Binding-site contacts:
Ligand atom C5 contacts residue ASN280 of chain 1.D at 4.0 Å.
Ligand atom O5 contacts residue ASN262 of chain 1.D at 2.4 Å (h-bond).
Ligand atom N2 contacts residue ASN262 of chain 1.D at 2.9 Å (h-bond).
Ligand atom C6 contacts residue TYR283 of chain 1.D at 3.4 Å (hydrophobic).
Ligand atom C6 contacts residue ASN280 of chain 1.D at 3.7 Å.
Ligand atom O6 contacts residue TYR283 of chain 1.D at 3.0 Å (h-bond).
Ligand atom C8 contacts residue TYR283 of chain 1.D at 4.3 Å (hydrophobic).
Ligand atom C3 contacts residue ASN262 of chain 1.D at 3.8 Å.
Ligand atom C8 contacts residue ASN262 of chain 1.D at 4.1 Å.
Ligand atom C6 contacts residue TYR282 of chain 1.D at 3.5 Å (hydrophobic).
Ligand atom C5 contacts residue ASN262 of chain 1.D at 3.7 Å.
Ligand atom C1 contacts residue ASN262 of chain 1.D at 1.4 Å.
Ligand atom O7 contacts residue ASN262 of chain 1.D at 3.0 Å (h-bond).
Ligand atom C6 contacts residue GLU334 of chain 1.D at 4.1 Å.
Ligand atom C4 contacts residue ASN262 of chain 1.D at 4.2 Å.
Ligand atom O5 contacts residue TYR282 of chain 1.D at 4.0 Å.
Ligand atom C7 contacts residue ASN262 of chain 1.D at 3.3 Å.
Ligand atom C1 contacts residue TYR282 of chain 1.D at 4.4 Å (hydrophobic).
Ligand atom O6 contacts residue ASN280 of chain 1.D at 3.5 Å (h-bond).
Ligand atom O6 contacts residue GLU334 of chain 1.D at 3.0 Å (salt-bridge).
Ligand atom O5 contacts residue ASN280 of chain 1.D at 3.1 Å (h-bond).
Ligand atom C5 contacts residue TYR282 of chain 1.D at 3.8 Å (hydrophobic).
Ligand atom O7 contacts residue TYR282 of chain 1.D at 4.2 Å.
Ligand atom C1 contacts residue ASN280 of chain 1.D at 4.0 Å.
Ligand atom C2 contacts residue ASN262 of chain 1.D at 2.4 Å.

A protein and the small-molecule ligand that binds it are described below.
Small molecule (SMILES): CC(=O)N[C@H]1[C@H](O[C@H]2[C@H](O)[C@@H](NC(C)=O)CO[C@@H]2CO)O[C@H](CO)[C@@H](O[C@@H]2O[C@H](CO)[C@@H](O)[C@H](O)[C@@H]2O)[C@@H]1O

Sequence of chain 1.D:
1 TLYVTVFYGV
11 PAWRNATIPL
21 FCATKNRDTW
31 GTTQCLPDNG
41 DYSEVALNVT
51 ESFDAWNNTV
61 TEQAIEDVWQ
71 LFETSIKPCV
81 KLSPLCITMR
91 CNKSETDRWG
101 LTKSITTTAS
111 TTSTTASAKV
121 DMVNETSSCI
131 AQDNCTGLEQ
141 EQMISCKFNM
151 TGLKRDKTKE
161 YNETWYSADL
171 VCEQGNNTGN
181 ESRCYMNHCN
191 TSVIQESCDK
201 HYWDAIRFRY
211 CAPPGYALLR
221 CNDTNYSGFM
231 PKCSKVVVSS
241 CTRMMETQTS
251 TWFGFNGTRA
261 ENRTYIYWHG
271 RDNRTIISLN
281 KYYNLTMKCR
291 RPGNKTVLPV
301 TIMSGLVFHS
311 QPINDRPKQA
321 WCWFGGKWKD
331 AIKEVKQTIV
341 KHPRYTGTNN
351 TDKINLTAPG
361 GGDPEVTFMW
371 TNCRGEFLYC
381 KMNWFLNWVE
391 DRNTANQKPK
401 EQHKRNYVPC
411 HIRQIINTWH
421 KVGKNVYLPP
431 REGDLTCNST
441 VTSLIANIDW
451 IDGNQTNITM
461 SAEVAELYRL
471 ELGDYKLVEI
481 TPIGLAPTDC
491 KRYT